This protein binds this small molecule.
Small molecule (SMILES): CC(=O)N[C@@H]1[C@@H](O)[C@H](O)[C@@H](CO)O[C@H]1O

Binding-site contacts:
Ligand atom N2 contacts residue GLN322 of chain 18.E at 4.5 Å.
Ligand atom C2 contacts residue ASN313 of chain 18.E at 2.4 Å.
Ligand atom O5 contacts residue THR315 of chain 18.E at 3.9 Å.
Ligand atom O5 contacts residue ASN313 of chain 18.E at 2.3 Å (h-bond).
Ligand atom C7 contacts residue GLN322 of chain 18.E at 3.9 Å.
Ligand atom C3 contacts residue ASN313 of chain 18.E at 3.8 Å.
Ligand atom C6 contacts residue THR315 of chain 18.E at 3.8 Å.
Ligand atom C5 contacts residue THR315 of chain 18.E at 4.0 Å.
Ligand atom C8 contacts residue GLN322 of chain 18.E at 3.2 Å.
Ligand atom C1 contacts residue ASN313 of chain 18.E at 1.4 Å.
Ligand atom C7 contacts residue ASN313 of chain 18.E at 3.5 Å.
Ligand atom C5 contacts residue ASN313 of chain 18.E at 3.6 Å.
Ligand atom O7 contacts residue ASN313 of chain 18.E at 3.6 Å.
Ligand atom O7 contacts residue GLN322 of chain 18.E at 4.4 Å.
Ligand atom C4 contacts residue ASN313 of chain 18.E at 4.2 Å.
Ligand atom N2 contacts residue ASN313 of chain 18.E at 3.0 Å (h-bond).

Sequence of chain 18.E:
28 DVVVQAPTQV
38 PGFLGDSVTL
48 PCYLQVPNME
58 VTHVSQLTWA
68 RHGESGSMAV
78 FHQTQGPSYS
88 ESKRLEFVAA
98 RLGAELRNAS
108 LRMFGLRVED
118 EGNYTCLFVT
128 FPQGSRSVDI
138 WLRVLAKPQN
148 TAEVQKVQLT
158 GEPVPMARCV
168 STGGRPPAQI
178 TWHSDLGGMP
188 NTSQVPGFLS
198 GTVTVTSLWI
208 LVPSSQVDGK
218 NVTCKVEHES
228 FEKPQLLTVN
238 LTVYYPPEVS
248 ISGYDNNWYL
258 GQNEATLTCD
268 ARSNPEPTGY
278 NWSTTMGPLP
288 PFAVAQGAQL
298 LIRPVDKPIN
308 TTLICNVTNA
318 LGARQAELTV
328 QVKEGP